Binding-site contacts:
Ligand atom C21 contacts residue ILE105 of chain 1.A at 3.6 Å (hydrophobic).
Ligand atom C19 contacts residue ASP103 of chain 1.A at 3.4 Å.
Ligand atom O1 contacts residue TYR56 of chain 1.A at 4.0 Å.
Ligand atom C7 contacts residue ASN99 of chain 1.A at 3.9 Å.
Ligand atom O contacts residue PRO41 of chain 1.A at 3.5 Å.
Ligand atom C1 contacts residue EDO1 of chain 1.C at 3.9 Å.
Ligand atom C5 contacts residue ASN99 of chain 1.A at 3.6 Å.
Ligand atom O contacts residue LEU51 of chain 1.A at 4.0 Å.
Ligand atom C3 contacts residue LEU51 of chain 1.A at 4.1 Å (hydrophobic).
Ligand atom C4 contacts residue ILE105 of chain 1.A at 3.8 Å (hydrophobic).
Ligand atom C1 contacts residue PRO41 of chain 1.A at 3.8 Å (hydrophobic).
Ligand atom C22 contacts residue VAL46 of chain 1.A at 3.7 Å (hydrophobic).
Ligand atom O3 contacts residue VAL46 of chain 1.A at 3.6 Å.
Ligand atom C22 contacts residue PRO41 of chain 1.A at 3.8 Å (hydrophobic).
Ligand atom C contacts residue EDO1 of chain 1.C at 3.7 Å.
Ligand atom N contacts residue ILE105 of chain 1.A at 3.8 Å.
Ligand atom C5 contacts residue ILE105 of chain 1.A at 3.8 Å (hydrophobic).
Ligand atom C2 contacts residue EDO1 of chain 1.C at 3.6 Å.
Ligand atom C23 contacts residue VAL46 of chain 1.A at 4.0 Å (hydrophobic).
Ligand atom C6 contacts residue ASN99 of chain 1.A at 3.9 Å.
Ligand atom C1 contacts residue LEU51 of chain 1.A at 3.9 Å (hydrophobic).
Ligand atom N contacts residue ASN99 of chain 1.A at 3.0 Å (h-bond).
Ligand atom C23 contacts residue ILE105 of chain 1.A at 3.9 Å (hydrophobic).
Ligand atom O1 contacts residue ASN99 of chain 1.A at 2.9 Å (h-bond).
Ligand atom C3 contacts residue EDO1 of chain 1.C at 4.2 Å.
Ligand atom O contacts residue EDO1 of chain 1.C at 4.1 Å.
Ligand atom C22 contacts residue PHE42 of chain 1.A at 3.6 Å (hydrophobic).
Ligand atom N1 contacts residue LEU53 of chain 1.A at 4.0 Å.
Ligand atom C20 contacts residue ASN99 of chain 1.A at 3.3 Å.
Ligand atom O1 contacts residue TYR98 of chain 1.A at 4.1 Å.
Ligand atom C18 contacts residue ASN99 of chain 1.A at 4.1 Å.
Ligand atom C8 contacts residue LEU53 of chain 1.A at 4.0 Å (hydrophobic).
Ligand atom C2 contacts residue LEU51 of chain 1.A at 3.5 Å (hydrophobic).
Ligand atom O3 contacts residue ILE105 of chain 1.A at 3.8 Å.
Ligand atom C6 contacts residue LEU53 of chain 1.A at 4.0 Å (hydrophobic).
Ligand atom C contacts residue TRP40 of chain 1.A at 3.8 Å (hydrophobic).
Ligand atom C21 contacts residue VAL46 of chain 1.A at 3.8 Å (hydrophobic).
Ligand atom O1 contacts residue ILE105 of chain 1.A at 4.0 Å.
Ligand atom C23 contacts residue PRO41 of chain 1.A at 3.4 Å (hydrophobic).
Ligand atom C contacts residue LEU51 of chain 1.A at 4.0 Å (hydrophobic).

The protein below binds the small molecule below.
Small molecule (SMILES): COc1cc(OC)c2c(=O)[nH]c(-c3cc(C)c(OCCN4CCCC4)c(C)c3)nc2c1

Sequence of chain 1.A:
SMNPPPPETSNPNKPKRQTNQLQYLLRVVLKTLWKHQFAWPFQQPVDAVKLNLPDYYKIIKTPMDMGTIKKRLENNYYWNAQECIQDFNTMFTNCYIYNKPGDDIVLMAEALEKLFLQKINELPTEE